Sequence of chain 2.A:
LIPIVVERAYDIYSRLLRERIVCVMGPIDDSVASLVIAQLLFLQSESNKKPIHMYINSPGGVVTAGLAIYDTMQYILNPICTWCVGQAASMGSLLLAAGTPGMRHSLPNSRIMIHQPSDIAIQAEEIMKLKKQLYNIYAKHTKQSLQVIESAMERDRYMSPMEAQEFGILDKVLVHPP

This protein binds this small molecule.
Small molecule (SMILES): Cn1c2c(c(=O)n(Cc3ccc(Cl)cc3)c1=O)CN(Cc1cccc(C#N)c1)CC2

Binding-site contacts:
Ligand atom N09 contacts residue ILE28 of chain 2.B at 3.6 Å.
Ligand atom C08 contacts residue ILE28 of chain 2.B at 3.9 Å (hydrophobic).
Ligand atom C17 contacts residue LEU48 of chain 2.A at 3.9 Å (hydrophobic).
Ligand atom C05 contacts residue SER52 of chain 2.A at 3.6 Å.
Ligand atom C02 contacts residue SER52 of chain 2.A at 3.9 Å.
Ligand atom C04 contacts residue GLU26 of chain 2.B at 3.6 Å.
Ligand atom C18 contacts residue TYR62 of chain 2.B at 3.6 Å (hydrophobic).
Ligand atom C12 contacts residue TYR62 of chain 2.B at 3.3 Å (hydrophobic).
Ligand atom C18 contacts residue VAL92 of chain 2.B at 3.6 Å (hydrophobic).
Ligand atom N19 contacts residue VAL92 of chain 2.B at 3.6 Å.
Ligand atom C30 contacts residue LEU23 of chain 2.B at 3.8 Å (hydrophobic).
Ligand atom O26 contacts residue GLU26 of chain 2.B at 3.1 Å (salt-bridge).
Ligand atom C02 contacts residue PHE49 of chain 2.A at 3.9 Å (hydrophobic).
Ligand atom C22 contacts residue TYR82 of chain 2.A at 3.4 Å (hydrophobic).
Ligand atom CL01 contacts residue PHE49 of chain 2.A at 3.7 Å.
Ligand atom C25 contacts residue ILE28 of chain 2.B at 3.7 Å (hydrophobic).
Ligand atom CL01 contacts residue ARG22 of chain 2.B at 3.3 Å.
Ligand atom C10 contacts residue TYR62 of chain 2.B at 3.3 Å (hydrophobic).
Ligand atom C24 contacts residue HIS60 of chain 2.B at 3.6 Å.
Ligand atom C20 contacts residue THR79 of chain 2.A at 3.7 Å.
Ligand atom N13 contacts residue TYR62 of chain 2.B at 3.0 Å (h-bond).
Ligand atom C25 contacts residue HIS60 of chain 2.B at 3.3 Å.
Ligand atom C03 contacts residue SER52 of chain 2.A at 3.4 Å.
Ligand atom C23 contacts residue TRP90 of chain 2.B at 3.5 Å (hydrophobic).
Ligand atom CL01 contacts residue LEU23 of chain 2.B at 3.4 Å.
Ligand atom C30 contacts residue PHE49 of chain 2.A at 3.8 Å (hydrophobic).
Ligand atom C23 contacts residue TYR62 of chain 2.B at 3.5 Å (hydrophobic).
Ligand atom N19 contacts residue TYR62 of chain 2.B at 3.2 Å.
Ligand atom C04 contacts residue SER52 of chain 2.A at 3.2 Å.
Ligand atom C29 contacts residue LEU48 of chain 2.A at 3.7 Å (hydrophobic).
Ligand atom C03 contacts residue GLU26 of chain 2.B at 3.5 Å.
Ligand atom C16 contacts residue TYR62 of chain 2.B at 3.5 Å (hydrophobic).
Ligand atom C11 contacts residue TYR62 of chain 2.B at 3.4 Å (hydrophobic).
Ligand atom C21 contacts residue TYR82 of chain 2.A at 3.7 Å (hydrophobic).
Ligand atom C30 contacts residue LEU48 of chain 2.A at 3.8 Å (hydrophobic).
Ligand atom C06 contacts residue SER52 of chain 2.A at 3.9 Å.
Ligand atom C25 contacts residue GLU26 of chain 2.B at 3.6 Å.
Ligand atom C24 contacts residue TYR62 of chain 2.B at 3.1 Å (hydrophobic).
Ligand atom C03 contacts residue ARG22 of chain 2.B at 3.4 Å.
Ligand atom C14 contacts residue TRP90 of chain 2.B at 3.8 Å (hydrophobic).

Sequence of chain 2.B:
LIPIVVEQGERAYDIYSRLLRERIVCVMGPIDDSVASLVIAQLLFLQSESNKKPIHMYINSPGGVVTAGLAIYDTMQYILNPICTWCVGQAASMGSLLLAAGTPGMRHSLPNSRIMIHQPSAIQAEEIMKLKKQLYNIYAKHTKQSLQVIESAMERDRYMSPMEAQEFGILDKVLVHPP